The small molecule below binds the protein below.
Small molecule (SMILES): CCCCC[C@H](CC(=O)NO)C(=O)N[C@H](C(=O)N1CCC[C@H]1CO)C(C)C

Sequence of chain 1.B:
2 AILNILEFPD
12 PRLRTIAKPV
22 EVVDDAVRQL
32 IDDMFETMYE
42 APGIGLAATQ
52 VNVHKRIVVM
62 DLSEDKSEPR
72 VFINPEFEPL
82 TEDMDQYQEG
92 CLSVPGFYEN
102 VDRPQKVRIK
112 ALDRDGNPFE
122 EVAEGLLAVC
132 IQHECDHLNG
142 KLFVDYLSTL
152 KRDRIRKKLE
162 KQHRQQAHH

Binding-site contacts:
Ligand atom C25 contacts residue TYR88 of chain 1.B at 3.4 Å (hydrophobic).
Ligand atom O13 contacts residue GLY44 of chain 1.B at 3.3 Å.
Ligand atom O4 contacts residue GLN51 of chain 1.B at 3.1 Å (h-bond).
Ligand atom O4 contacts residue LEU93 of chain 1.B at 2.8 Å (h-bond).
Ligand atom C3 contacts residue GLU135 of chain 1.B at 3.8 Å.
Ligand atom N14 contacts residue GLY91 of chain 1.B at 3.4 Å (h-bond).
Ligand atom O13 contacts residue ILE45 of chain 1.B at 2.7 Å (h-bond).
Ligand atom O4 contacts residue HIS134 of chain 1.B at 3.7 Å.
Ligand atom C9 contacts residue GLY91 of chain 1.B at 3.8 Å.
Ligand atom O4 contacts residue ZN1 of chain 1.F at 2.3 Å.
Ligand atom C3 contacts residue ZN1 of chain 1.F at 2.9 Å.
Ligand atom C5 contacts residue LEU93 of chain 1.B at 3.8 Å (hydrophobic).
Ligand atom C3 contacts residue HIS134 of chain 1.B at 3.8 Å.
Ligand atom N1 contacts residue ZN1 of chain 1.F at 3.0 Å.
Ligand atom C11 contacts residue TYR88 of chain 1.B at 3.5 Å (hydrophobic).
Ligand atom C3 contacts residue LEU93 of chain 1.B at 3.8 Å (hydrophobic).
Ligand atom C11 contacts residue GLU90 of chain 1.B at 3.6 Å.
Ligand atom N1 contacts residue GLN51 of chain 1.B at 3.4 Å (h-bond).
Ligand atom O2 contacts residue ZN1 of chain 1.F at 2.5 Å.
Ligand atom N1 contacts residue GLY46 of chain 1.B at 3.2 Å (h-bond).
Ligand atom C8 contacts residue GLU135 of chain 1.B at 3.7 Å.
Ligand atom C3 contacts residue GLN51 of chain 1.B at 3.8 Å.
Ligand atom C7 contacts residue GLU135 of chain 1.B at 3.5 Å.
Ligand atom C17 contacts residue TYR99 of chain 1.B at 3.6 Å (hydrophobic).
Ligand atom C5 contacts residue GLY46 of chain 1.B at 3.3 Å.
Ligand atom C18 contacts residue LEU93 of chain 1.B at 3.7 Å (hydrophobic).
Ligand atom O27 contacts residue GLN89 of chain 1.B at 3.1 Å (h-bond).
Ligand atom N1 contacts residue GLU135 of chain 1.B at 2.7 Å (salt-bridge).
Ligand atom C7 contacts residue ILE45 of chain 1.B at 3.7 Å (hydrophobic).
Ligand atom C8 contacts residue CYS131 of chain 1.B at 3.8 Å (hydrophobic).
Ligand atom O2 contacts residue HIS134 of chain 1.B at 3.4 Å (h-bond).
Ligand atom O4 contacts residue CYS92 of chain 1.B at 3.4 Å (h-bond).
Ligand atom C9 contacts residue HIS134 of chain 1.B at 3.8 Å.
Ligand atom N1 contacts residue HIS134 of chain 1.B at 3.6 Å.
Ligand atom O20 contacts residue GLY91 of chain 1.B at 3.0 Å (h-bond).
Ligand atom C6 contacts residue GLY91 of chain 1.B at 3.7 Å.
Ligand atom O2 contacts residue HIS138 of chain 1.B at 3.0 Å (h-bond).
Ligand atom O2 contacts residue GLN51 of chain 1.B at 2.6 Å (h-bond).
Ligand atom O2 contacts residue GLU135 of chain 1.B at 2.8 Å (salt-bridge).
Ligand atom C3 contacts residue GLY46 of chain 1.B at 3.5 Å.